Sequence of chain 2.H:
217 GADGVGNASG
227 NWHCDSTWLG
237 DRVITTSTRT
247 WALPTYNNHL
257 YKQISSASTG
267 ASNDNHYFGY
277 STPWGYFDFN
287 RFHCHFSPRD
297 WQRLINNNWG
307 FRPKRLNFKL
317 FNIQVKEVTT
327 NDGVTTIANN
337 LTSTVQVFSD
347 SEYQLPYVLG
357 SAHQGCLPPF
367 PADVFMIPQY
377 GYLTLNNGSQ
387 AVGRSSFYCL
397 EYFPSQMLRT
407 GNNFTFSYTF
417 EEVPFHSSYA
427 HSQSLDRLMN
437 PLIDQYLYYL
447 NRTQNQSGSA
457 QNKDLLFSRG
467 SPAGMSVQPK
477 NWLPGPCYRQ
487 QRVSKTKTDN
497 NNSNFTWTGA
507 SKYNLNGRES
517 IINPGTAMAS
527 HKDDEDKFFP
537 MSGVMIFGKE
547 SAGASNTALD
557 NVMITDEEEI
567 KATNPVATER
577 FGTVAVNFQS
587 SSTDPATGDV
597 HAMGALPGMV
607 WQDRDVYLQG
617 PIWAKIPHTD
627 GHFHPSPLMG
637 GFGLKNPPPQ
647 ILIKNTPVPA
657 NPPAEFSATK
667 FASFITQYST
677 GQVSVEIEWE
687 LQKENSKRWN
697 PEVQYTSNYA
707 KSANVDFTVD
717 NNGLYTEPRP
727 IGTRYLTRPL

This small molecule binds to this protein.
Small molecule (SMILES): Nc1ncnc2[nH]cnc12

Binding-site contacts:
Ligand atom N1 contacts residue GLY639 of chain 2.H at 3.0 Å (h-bond).
Ligand atom C2 contacts residue ILE622 of chain 2.H at 4.3 Å (hydrophobic).
Ligand atom C6 contacts residue PRO631 of chain 2.H at 4.3 Å (hydrophobic).
Ligand atom N6 contacts residue GLY639 of chain 2.H at 3.5 Å (h-bond).
Ligand atom N3 contacts residue PRO631 of chain 2.H at 4.1 Å.
Ligand atom C5 contacts residue SER632 of chain 2.H at 3.9 Å.
Ligand atom N7 contacts residue HIS630 of chain 2.H at 3.7 Å.
Ligand atom N9 contacts residue PRO631 of chain 2.H at 3.9 Å.
Ligand atom N7 contacts residue SER632 of chain 2.H at 3.7 Å.
Ligand atom N6 contacts residue SER632 of chain 2.H at 3.6 Å.
Ligand atom C2 contacts residue PRO631 of chain 2.H at 4.2 Å (hydrophobic).
Ligand atom C4 contacts residue PRO631 of chain 2.H at 4.2 Å (hydrophobic).
Ligand atom N6 contacts residue PRO633 of chain 2.H at 4.4 Å.
Ligand atom N6 contacts residue PHE638 of chain 2.H at 3.7 Å.
Ligand atom C5 contacts residue PRO420 of chain 2.H at 4.5 Å (hydrophobic).
Ligand atom N3 contacts residue GLY639 of chain 2.H at 4.2 Å.
Ligand atom N6 contacts residue GLY637 of chain 2.H at 3.4 Å (h-bond).
Ligand atom N1 contacts residue PRO631 of chain 2.H at 4.2 Å.
Ligand atom N9 contacts residue HIS630 of chain 2.H at 4.4 Å.
Ligand atom N1 contacts residue PHE638 of chain 2.H at 4.1 Å.
Ligand atom C6 contacts residue GLY639 of chain 2.H at 3.7 Å.
Ligand atom C5 contacts residue PRO631 of chain 2.H at 4.4 Å (hydrophobic).
Ligand atom C8 contacts residue HIS630 of chain 2.H at 3.3 Å.
Ligand atom C6 contacts residue SER632 of chain 2.H at 4.0 Å.
Ligand atom C2 contacts residue GLY639 of chain 2.H at 2.9 Å.
Ligand atom N7 contacts residue ASP609 of chain 2.H at 4.0 Å.